This protein binds this small molecule.
Small molecule (SMILES): CC(=O)N[C@H]1[C@H]([C@H](O)[C@H](O)CO)O[C@@](O)(C(=O)O)C[C@@H]1O

Binding-site contacts:
Ligand atom C11 contacts residue ASP136 of chain 1.A at 3.8 Å.
Ligand atom C11 contacts residue GLY109 of chain 1.A at 3.4 Å.
Ligand atom O10 contacts residue GLY135 of chain 1.A at 3.3 Å.
Ligand atom C4 contacts residue GLY109 of chain 1.A at 4.1 Å.
Ligand atom C10 contacts residue GLY109 of chain 1.A at 3.7 Å.
Ligand atom C6 contacts residue TYR140 of chain 1.A at 4.4 Å (hydrophobic).
Ligand atom C9 contacts residue ASP136 of chain 1.A at 3.9 Å.
Ligand atom C11 contacts residue TRP111 of chain 1.A at 3.4 Å (hydrophobic).
Ligand atom O6 contacts residue TYR140 of chain 1.A at 3.8 Å.
Ligand atom C5 contacts residue GLY109 of chain 1.A at 4.0 Å.
Ligand atom C11 contacts residue GLY110 of chain 1.A at 4.0 Å.
Ligand atom C11 contacts residue HIS116 of chain 1.A at 3.5 Å.
Ligand atom C7 contacts residue ASP136 of chain 1.A at 4.0 Å.
Ligand atom O4 contacts residue ASN103 of chain 1.A at 2.8 Å (h-bond).
Ligand atom N5 contacts residue TRP111 of chain 1.A at 3.3 Å (h-bond).
Ligand atom O2 contacts residue TYR140 of chain 1.A at 4.4 Å.
Ligand atom N5 contacts residue GLY109 of chain 1.A at 3.0 Å (h-bond).
Ligand atom O10 contacts residue ASP136 of chain 1.A at 2.6 Å (salt-bridge).
Ligand atom O4 contacts residue GLY109 of chain 1.A at 4.1 Å.
Ligand atom O7 contacts residue ASP136 of chain 1.A at 3.9 Å.
Ligand atom O4 contacts residue TRP111 of chain 1.A at 2.9 Å (h-bond).
Ligand atom O7 contacts residue TYR140 of chain 1.A at 2.9 Å (h-bond).
Ligand atom C10 contacts residue ASP136 of chain 1.A at 3.5 Å.
Ligand atom C7 contacts residue TYR140 of chain 1.A at 4.2 Å (hydrophobic).
Ligand atom O1A contacts residue GLY109 of chain 1.A at 4.3 Å.
Ligand atom C5 contacts residue TRP111 of chain 1.A at 4.1 Å (hydrophobic).
Ligand atom C11 contacts residue GLY135 of chain 1.A at 4.1 Å.
Ligand atom C10 contacts residue TRP111 of chain 1.A at 3.5 Å (hydrophobic).
Ligand atom O7 contacts residue GLY137 of chain 1.A at 3.1 Å (h-bond).
Ligand atom C3 contacts residue ASN103 of chain 1.A at 4.3 Å.
Ligand atom C4 contacts residue TRP111 of chain 1.A at 3.9 Å (hydrophobic).
Ligand atom C7 contacts residue GLY137 of chain 1.A at 4.2 Å.
Ligand atom C4 contacts residue ASN103 of chain 1.A at 3.8 Å.
Ligand atom O10 contacts residue TRP111 of chain 1.A at 3.7 Å.
Ligand atom C10 contacts residue GLY135 of chain 1.A at 4.1 Å.
Ligand atom C3 contacts residue TYR140 of chain 1.A at 4.4 Å (hydrophobic).
Ligand atom O10 contacts residue TYR140 of chain 1.A at 3.6 Å.
Ligand atom C9 contacts residue GLY137 of chain 1.A at 4.4 Å.
Ligand atom O10 contacts residue GLY137 of chain 1.A at 4.0 Å.
Ligand atom C5 contacts residue TYR140 of chain 1.A at 4.2 Å (hydrophobic).

Sequence of chain 1.A:
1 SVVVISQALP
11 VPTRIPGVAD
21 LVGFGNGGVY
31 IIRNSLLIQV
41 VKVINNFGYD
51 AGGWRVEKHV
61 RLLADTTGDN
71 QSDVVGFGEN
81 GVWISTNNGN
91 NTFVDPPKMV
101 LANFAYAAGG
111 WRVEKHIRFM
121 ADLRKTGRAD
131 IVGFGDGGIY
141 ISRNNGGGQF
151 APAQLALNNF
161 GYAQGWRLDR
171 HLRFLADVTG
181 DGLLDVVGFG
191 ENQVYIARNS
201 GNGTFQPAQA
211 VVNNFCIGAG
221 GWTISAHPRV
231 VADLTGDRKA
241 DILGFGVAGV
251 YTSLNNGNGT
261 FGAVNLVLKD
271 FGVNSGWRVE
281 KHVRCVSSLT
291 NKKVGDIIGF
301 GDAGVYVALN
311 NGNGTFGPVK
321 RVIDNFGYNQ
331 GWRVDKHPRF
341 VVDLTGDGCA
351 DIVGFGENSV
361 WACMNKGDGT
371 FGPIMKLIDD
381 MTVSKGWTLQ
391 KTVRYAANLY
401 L